Binding-site contacts:
Ligand atom N5 contacts residue TYR197 of chain 48.C at 3.8 Å.
Ligand atom C12 contacts residue LEU218 of chain 48.C at 3.6 Å (hydrophobic).
Ligand atom C2 contacts residue MET221 of chain 48.C at 3.8 Å (hydrophobic).
Ligand atom N5 contacts residue ASN198 of chain 48.C at 3.0 Å (h-bond).
Ligand atom C13 contacts residue ASN198 of chain 48.C at 2.6 Å.
Ligand atom N1 contacts residue ASN219 of chain 48.C at 3.9 Å.
Ligand atom N6 contacts residue ASN219 of chain 48.C at 3.5 Å.
Ligand atom C15 contacts residue ASN198 of chain 48.C at 2.5 Å.
Ligand atom N4 contacts residue LEU218 of chain 48.C at 3.0 Å (h-bond).
Ligand atom C9 contacts residue ASN198 of chain 48.C at 3.1 Å.
Ligand atom C15 contacts residue ALA194 of chain 48.C at 3.5 Å (hydrophobic).
Ligand atom C4 contacts residue ASN105 of chain 48.C at 3.4 Å.
Ligand atom F2 contacts residue TYR128 of chain 48.C at 3.4 Å.
Ligand atom C17 contacts residue ASN198 of chain 48.C at 3.7 Å.
Ligand atom C6 contacts residue ILE104 of chain 48.C at 3.3 Å (hydrophobic).
Ligand atom C3 contacts residue TYR197 of chain 48.C at 3.8 Å (hydrophobic).
Ligand atom C14 contacts residue LEU218 of chain 48.C at 3.5 Å (hydrophobic).
Ligand atom F2 contacts residue ILE104 of chain 48.C at 3.4 Å.
Ligand atom C17 contacts residue ALA194 of chain 48.C at 3.6 Å (hydrophobic).
Ligand atom N6 contacts residue MET221 of chain 48.C at 3.2 Å.
Ligand atom N3 contacts residue ASN198 of chain 48.C at 2.3 Å (h-bond).
Ligand atom F3 contacts residue ILE104 of chain 48.C at 3.7 Å.
Ligand atom C6 contacts residue ASN105 of chain 48.C at 3.6 Å.
Ligand atom C4 contacts residue MET221 of chain 48.C at 3.7 Å (hydrophobic).
Ligand atom N2 contacts residue ASN198 of chain 48.C at 3.3 Å (h-bond).
Ligand atom F1 contacts residue SER126 of chain 48.C at 3.6 Å.
Ligand atom C6 contacts residue MET221 of chain 48.C at 3.8 Å (hydrophobic).
Ligand atom C13 contacts residue ALA196 of chain 48.C at 3.8 Å (hydrophobic).
Ligand atom N6 contacts residue LEU218 of chain 48.C at 3.4 Å (h-bond).
Ligand atom C18 contacts residue ILE104 of chain 48.C at 3.9 Å (hydrophobic).
Ligand atom F2 contacts residue MET221 of chain 48.C at 2.9 Å.
Ligand atom C13 contacts residue LEU218 of chain 48.C at 3.6 Å (hydrophobic).
Ligand atom C11 contacts residue LEU218 of chain 48.C at 3.6 Å (hydrophobic).
Ligand atom F3 contacts residue TYR128 of chain 48.C at 3.4 Å.
Ligand atom C1 contacts residue TYR197 of chain 48.C at 3.8 Å (hydrophobic).
Ligand atom C15 contacts residue LEU218 of chain 48.C at 3.8 Å (hydrophobic).
Ligand atom N3 contacts residue TYR197 of chain 48.C at 3.9 Å.
Ligand atom C15 contacts residue SER198 of chain 48.B at 3.6 Å.
Ligand atom C10 contacts residue LEU218 of chain 48.C at 3.4 Å (hydrophobic).
Ligand atom F3 contacts residue LEU106 of chain 48.C at 3.5 Å.

This small molecule binds to this protein.
Small molecule (SMILES): Nc1nc(-c2ccccc2)nc2[nH]nc(Nc3ccc(C(F)(F)F)cc3)c12

Sequence of chain 48.C:
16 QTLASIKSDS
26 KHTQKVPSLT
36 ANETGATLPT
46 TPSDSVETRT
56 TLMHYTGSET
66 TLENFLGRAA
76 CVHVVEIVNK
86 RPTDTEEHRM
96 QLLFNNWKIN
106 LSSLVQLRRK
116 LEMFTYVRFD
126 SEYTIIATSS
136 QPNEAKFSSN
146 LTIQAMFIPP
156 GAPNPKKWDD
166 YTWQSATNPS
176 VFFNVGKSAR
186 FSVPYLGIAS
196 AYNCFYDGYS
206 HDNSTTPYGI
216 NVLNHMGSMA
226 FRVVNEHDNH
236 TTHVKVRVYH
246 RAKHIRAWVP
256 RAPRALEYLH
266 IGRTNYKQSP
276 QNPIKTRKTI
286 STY

Sequence of chain 40.D:
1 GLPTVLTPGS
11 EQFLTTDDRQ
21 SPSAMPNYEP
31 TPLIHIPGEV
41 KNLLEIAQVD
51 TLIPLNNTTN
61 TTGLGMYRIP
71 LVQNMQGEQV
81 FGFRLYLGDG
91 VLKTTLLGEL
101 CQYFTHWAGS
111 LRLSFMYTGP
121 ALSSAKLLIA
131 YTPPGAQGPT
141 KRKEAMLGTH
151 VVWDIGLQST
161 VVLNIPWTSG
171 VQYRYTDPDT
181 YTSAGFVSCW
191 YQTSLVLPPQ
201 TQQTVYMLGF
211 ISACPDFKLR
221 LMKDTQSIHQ

Sequence of chain 48.B:
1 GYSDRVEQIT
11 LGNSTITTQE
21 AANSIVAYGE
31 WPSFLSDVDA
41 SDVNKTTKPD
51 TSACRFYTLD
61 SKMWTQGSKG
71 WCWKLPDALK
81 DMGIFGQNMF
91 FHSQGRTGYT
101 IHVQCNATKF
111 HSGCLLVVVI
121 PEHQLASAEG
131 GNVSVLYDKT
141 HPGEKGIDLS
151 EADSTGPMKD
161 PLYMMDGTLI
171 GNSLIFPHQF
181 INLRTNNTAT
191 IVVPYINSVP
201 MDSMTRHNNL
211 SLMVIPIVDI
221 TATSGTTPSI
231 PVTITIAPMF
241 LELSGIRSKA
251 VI